A protein and the small-molecule ligand that binds it are described below.
Small molecule (SMILES): CC[C@H](C)[C@H](NC(=O)[C@H](CO)NC(=O)[C@H](CCCN=C(N)N)NC(=O)[C@@H](NC(=O)[C@@H]1CCCN1C(=O)[C@@H]1CCCN1C(=O)[C@H](C)N)C(C)C)C(=O)N[C@H](C=O)Cc1ccc(O)cc1

Binding-site contacts:
Ligand atom O contacts residue THR235 of chain 7.T at 3.1 Å (h-bond).
Ligand atom CD contacts residue HIS277 of chain 7.T at 3.9 Å.
Ligand atom C contacts residue THR235 of chain 7.T at 3.6 Å.
Ligand atom CA contacts residue THR235 of chain 7.T at 3.6 Å.
Ligand atom O contacts residue ASN227 of chain 7.T at 3.6 Å.
Ligand atom CG contacts residue ASP233 of chain 7.T at 3.0 Å.
Ligand atom CG2 contacts residue ASN281 of chain 7.T at 3.6 Å.
Ligand atom N contacts residue THR235 of chain 7.T at 3.5 Å (h-bond).
Ligand atom CB contacts residue ASP233 of chain 7.T at 3.0 Å.
Ligand atom CB contacts residue LEU286 of chain 7.T at 3.9 Å (hydrophobic).
Ligand atom O contacts residue LYS234 of chain 7.T at 3.6 Å.
Ligand atom CB contacts residue TYR238 of chain 7.T at 3.6 Å (hydrophobic).
Ligand atom N contacts residue ASN227 of chain 7.T at 3.0 Å (h-bond).
Ligand atom C contacts residue ASN227 of chain 7.T at 3.5 Å.
Ligand atom CG contacts residue HIS277 of chain 7.T at 3.8 Å.
Ligand atom CG contacts residue TYR273 of chain 7.T at 3.6 Å (hydrophobic).
Ligand atom O contacts residue HIS277 of chain 7.T at 3.4 Å.
Ligand atom C contacts residue LEU286 of chain 7.T at 3.8 Å (hydrophobic).
Ligand atom CG contacts residue LYS234 of chain 7.T at 3.3 Å.
Ligand atom C contacts residue TYR94 of chain 7.T at 4.0 Å (hydrophobic).
Ligand atom O contacts residue THR235 of chain 7.T at 3.0 Å (h-bond).
Ligand atom CD1 contacts residue TYR91 of chain 7.T at 3.9 Å (hydrophobic).
Ligand atom CA contacts residue ASN227 of chain 7.T at 3.7 Å.
Ligand atom CG1 contacts residue TYR94 of chain 7.T at 3.8 Å (hydrophobic).
Ligand atom CD contacts residue TYR273 of chain 7.T at 3.3 Å (hydrophobic).
Ligand atom O contacts residue ASN281 of chain 7.T at 2.6 Å (h-bond).
Ligand atom O contacts residue TYR94 of chain 7.T at 2.9 Å.
Ligand atom O contacts residue LEU286 of chain 7.T at 3.2 Å.
Ligand atom C contacts residue THR235 of chain 7.T at 3.6 Å.
Ligand atom N contacts residue THR235 of chain 7.T at 3.9 Å.
Ligand atom CG2 contacts residue GLU236 of chain 7.T at 3.3 Å.
Ligand atom C contacts residue THR235 of chain 7.T at 3.6 Å.
Ligand atom CD1 contacts residue TYR94 of chain 7.T at 3.5 Å (hydrophobic).
Ligand atom CB contacts residue HIS277 of chain 7.T at 3.7 Å.
Ligand atom CG2 contacts residue LEU286 of chain 7.T at 3.7 Å (hydrophobic).
Ligand atom N contacts residue TYR273 of chain 7.T at 3.9 Å.
Ligand atom CG1 contacts residue VAL280 of chain 7.T at 4.0 Å (hydrophobic).
Ligand atom CG2 contacts residue PHE278 of chain 7.T at 3.7 Å (hydrophobic).
Ligand atom C contacts residue ASN281 of chain 7.T at 3.8 Å.
Ligand atom CG2 contacts residue HIS277 of chain 7.T at 3.3 Å.

Sequence of chain 7.T:
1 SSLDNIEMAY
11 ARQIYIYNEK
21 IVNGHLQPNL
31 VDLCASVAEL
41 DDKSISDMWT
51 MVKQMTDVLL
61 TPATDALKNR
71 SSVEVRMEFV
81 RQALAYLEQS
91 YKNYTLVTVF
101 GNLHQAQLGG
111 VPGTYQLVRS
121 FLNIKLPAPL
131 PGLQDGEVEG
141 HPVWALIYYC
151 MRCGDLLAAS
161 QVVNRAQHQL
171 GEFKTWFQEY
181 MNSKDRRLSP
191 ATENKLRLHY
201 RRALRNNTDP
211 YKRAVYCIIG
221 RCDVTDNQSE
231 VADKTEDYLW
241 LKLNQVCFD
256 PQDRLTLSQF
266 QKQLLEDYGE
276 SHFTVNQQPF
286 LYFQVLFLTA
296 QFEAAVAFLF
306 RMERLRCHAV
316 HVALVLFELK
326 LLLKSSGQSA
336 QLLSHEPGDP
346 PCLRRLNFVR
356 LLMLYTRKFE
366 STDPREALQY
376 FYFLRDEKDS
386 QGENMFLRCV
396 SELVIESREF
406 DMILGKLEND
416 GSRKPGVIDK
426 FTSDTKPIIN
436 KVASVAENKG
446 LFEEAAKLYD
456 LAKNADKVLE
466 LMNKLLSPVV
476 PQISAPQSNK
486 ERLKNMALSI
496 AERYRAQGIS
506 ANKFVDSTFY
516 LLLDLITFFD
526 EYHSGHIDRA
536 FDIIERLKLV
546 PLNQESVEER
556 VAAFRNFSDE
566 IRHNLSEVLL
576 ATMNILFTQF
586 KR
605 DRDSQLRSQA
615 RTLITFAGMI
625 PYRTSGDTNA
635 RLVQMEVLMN